A small-molecule ligand and the protein it binds are described below.
Small molecule (SMILES): C[C@H](N)C(=O)N[C@@H](C)C(=O)N[C@@H](C)C(=O)N[C@@H](C)C=O

Binding-site contacts:
Ligand atom C contacts residue ASP36 of chain 1.J at 3.3 Å.
Ligand atom CB contacts residue ASP36 of chain 1.J at 3.4 Å.
Ligand atom C contacts residue THR35 of chain 1.J at 3.2 Å.
Ligand atom CB contacts residue THR35 of chain 1.J at 3.6 Å.
Ligand atom CB contacts residue ASP37 of chain 1.J at 4.0 Å.
Ligand atom CA contacts residue ASP36 of chain 1.J at 3.8 Å.
Ligand atom O contacts residue THR35 of chain 1.J at 3.8 Å.
Ligand atom O contacts residue ASP36 of chain 1.J at 3.5 Å.
Ligand atom N contacts residue ASP36 of chain 1.J at 3.4 Å.
Ligand atom CA contacts residue THR35 of chain 1.J at 3.0 Å.
Ligand atom N contacts residue THR35 of chain 1.J at 3.0 Å (h-bond).

Sequence of chain 1.J:
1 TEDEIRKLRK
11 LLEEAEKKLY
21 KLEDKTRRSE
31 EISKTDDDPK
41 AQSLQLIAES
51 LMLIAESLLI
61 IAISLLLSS